The small molecule below binds the protein below.
Small molecule (SMILES): CCO[P](=O)(O)O[C@@H]1[C@@H](O)[C@H](O)C(COP(=O)(O)OCC2O[C@@H](O)[C@H](O[P](=O)(O)OCC)[C@@H](O)[C@@H]2O)O[C@H]1O

Sequence of chain 1.B:
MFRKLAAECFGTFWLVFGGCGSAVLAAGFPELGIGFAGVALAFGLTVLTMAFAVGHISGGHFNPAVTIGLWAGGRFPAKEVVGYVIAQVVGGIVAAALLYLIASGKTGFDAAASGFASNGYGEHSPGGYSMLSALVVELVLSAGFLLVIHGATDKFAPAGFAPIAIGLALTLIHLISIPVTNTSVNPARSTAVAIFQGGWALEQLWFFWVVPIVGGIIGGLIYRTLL

Binding-site contacts:
Ligand atom O32 contacts residue LEU98 of chain 1.A at 4.1 Å.
Ligand atom O14 contacts residue LEU101 of chain 1.E at 4.5 Å.
Ligand atom P1 contacts residue PHE10 of chain 1.A at 3.3 Å.
Ligand atom P2 contacts residue PHE10 of chain 1.E at 3.5 Å.
Ligand atom O13 contacts residue VAL94 of chain 1.A at 4.1 Å.
Ligand atom O22 contacts residue PHE10 of chain 1.E at 3.8 Å.
Ligand atom C25 contacts residue PHE10 of chain 1.E at 4.0 Å (hydrophobic).
Ligand atom C25 contacts residue ALA97 of chain 1.A at 4.5 Å (hydrophobic).
Ligand atom C26 contacts residue LEU101 of chain 1.A at 3.8 Å (hydrophobic).
Ligand atom O12 contacts residue CYS9 of chain 1.A at 4.2 Å.
Ligand atom O11 contacts residue PHE10 of chain 1.A at 3.2 Å.
Ligand atom O22 contacts residue PHE13 of chain 1.E at 4.1 Å.
Ligand atom C4 contacts residue ILE218 of chain 1.B at 4.5 Å (hydrophobic).
Ligand atom O1B contacts residue PHE13 of chain 1.E at 3.8 Å.
Ligand atom O23 contacts residue LEU98 of chain 1.A at 4.0 Å.
Ligand atom C16 contacts residue LEU101 of chain 1.E at 3.6 Å (hydrophobic).
Ligand atom O21 contacts residue PHE10 of chain 1.E at 3.3 Å.
Ligand atom O1 contacts residue PHE13 of chain 1.A at 3.9 Å.
Ligand atom O24 contacts residue PHE10 of chain 1.E at 3.1 Å.
Ligand atom O3 contacts residue LEU98 of chain 1.E at 4.3 Å.
Ligand atom C2B contacts residue PHE10 of chain 1.E at 4.1 Å (hydrophobic).
Ligand atom C15 contacts residue LEU101 of chain 1.E at 4.4 Å (hydrophobic).
Ligand atom O24 contacts residue LEU101 of chain 1.A at 4.5 Å.
Ligand atom C4B contacts residue ILE218 of chain 1.F at 4.2 Å (hydrophobic).
Ligand atom O13 contacts residue LEU98 of chain 1.E at 4.0 Å.
Ligand atom C26 contacts residue PHE10 of chain 1.E at 4.1 Å (hydrophobic).
Ligand atom C15 contacts residue CYS9 of chain 1.A at 4.2 Å (hydrophobic).
Ligand atom O12 contacts residue PHE10 of chain 1.A at 3.6 Å.
Ligand atom C25 contacts residue CYS9 of chain 1.E at 4.4 Å (hydrophobic).
Ligand atom C15 contacts residue PHE10 of chain 1.A at 3.7 Å (hydrophobic).
Ligand atom C16 contacts residue PHE10 of chain 1.A at 3.9 Å (hydrophobic).
Ligand atom O12 contacts residue VAL94 of chain 1.A at 4.4 Å.
Ligand atom O22 contacts residue CYS9 of chain 1.E at 4.4 Å.
Ligand atom O14 contacts residue PHE10 of chain 1.A at 2.8 Å.
Ligand atom O12 contacts residue PHE13 of chain 1.A at 4.2 Å.
Ligand atom C2 contacts residue PHE10 of chain 1.A at 4.0 Å (hydrophobic).
Ligand atom O3B contacts residue LEU98 of chain 1.A at 3.9 Å.
Ligand atom O23 contacts residue VAL94 of chain 1.E at 4.1 Å.
Ligand atom O34 contacts residue LEU98 of chain 1.E at 4.5 Å.
Ligand atom C6B contacts residue LEU139 of chain 1.F at 4.2 Å (hydrophobic).

Sequence of chain 1.F:
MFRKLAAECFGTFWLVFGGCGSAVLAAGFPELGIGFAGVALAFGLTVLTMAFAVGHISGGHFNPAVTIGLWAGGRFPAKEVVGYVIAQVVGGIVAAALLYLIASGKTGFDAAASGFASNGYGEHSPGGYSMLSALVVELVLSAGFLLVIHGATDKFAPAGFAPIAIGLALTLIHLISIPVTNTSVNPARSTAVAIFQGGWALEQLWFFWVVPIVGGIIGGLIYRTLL

Sequence of chain 1.E:
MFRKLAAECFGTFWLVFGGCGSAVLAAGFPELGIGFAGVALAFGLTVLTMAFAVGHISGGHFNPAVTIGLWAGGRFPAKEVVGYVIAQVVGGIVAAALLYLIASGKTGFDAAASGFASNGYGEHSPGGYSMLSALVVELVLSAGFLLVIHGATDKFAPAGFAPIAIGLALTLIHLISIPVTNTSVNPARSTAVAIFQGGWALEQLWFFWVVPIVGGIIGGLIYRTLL

Sequence of chain 1.A:
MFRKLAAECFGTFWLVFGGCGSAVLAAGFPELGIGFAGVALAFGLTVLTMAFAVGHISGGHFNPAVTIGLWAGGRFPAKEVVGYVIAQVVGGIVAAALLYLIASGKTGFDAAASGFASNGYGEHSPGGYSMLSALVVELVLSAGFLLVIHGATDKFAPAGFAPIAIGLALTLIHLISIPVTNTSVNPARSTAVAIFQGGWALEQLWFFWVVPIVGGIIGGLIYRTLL